The small molecule below binds the protein below.
Small molecule (SMILES): CC(C)[C@H](NC(=O)[C@@H](NC(=O)[C@H](C)NC(=O)[C@@H]1CCCN1C(=O)[C@@H](N)Cc1ccccc1)[C@@H](C)OP(=O)(O)O)C(=O)O

Sequence of chain 2.A:
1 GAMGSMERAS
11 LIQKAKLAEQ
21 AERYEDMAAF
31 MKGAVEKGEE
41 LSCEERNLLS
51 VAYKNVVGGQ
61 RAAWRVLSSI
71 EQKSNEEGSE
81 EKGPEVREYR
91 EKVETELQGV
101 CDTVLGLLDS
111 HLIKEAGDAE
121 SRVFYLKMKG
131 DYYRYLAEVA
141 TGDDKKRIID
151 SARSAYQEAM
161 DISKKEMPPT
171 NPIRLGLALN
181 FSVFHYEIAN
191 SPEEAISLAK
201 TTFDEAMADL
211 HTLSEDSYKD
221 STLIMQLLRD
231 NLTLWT

Binding-site contacts:
Ligand atom O contacts residue ASN231 of chain 2.A at 3.0 Å (h-bond).
Ligand atom CB contacts residue ARG65 of chain 2.A at 3.6 Å.
Ligand atom O contacts residue VAL183 of chain 2.A at 3.6 Å.
Ligand atom CB contacts residue ASN231 of chain 2.A at 3.7 Å.
Ligand atom N contacts residue ASN231 of chain 2.A at 2.9 Å (h-bond).
Ligand atom O2P contacts residue ARG134 of chain 2.A at 2.9 Å (salt-bridge).
Ligand atom CG2 contacts residue ARG134 of chain 2.A at 3.8 Å.
Ligand atom O1P contacts residue ARG61 of chain 2.A at 2.9 Å (salt-bridge).
Ligand atom CA contacts residue LEU179 of chain 2.A at 3.8 Å (hydrophobic).
Ligand atom O contacts residue LEU179 of chain 2.A at 3.5 Å.
Ligand atom C contacts residue ASN231 of chain 2.A at 3.9 Å.
Ligand atom N contacts residue ASN180 of chain 2.A at 3.0 Å (h-bond).
Ligand atom CB contacts residue TRP235 of chain 2.A at 3.9 Å (hydrophobic).
Ligand atom O contacts residue LYS54 of chain 2.A at 3.4 Å (salt-bridge).
Ligand atom C contacts residue ASN231 of chain 2.A at 3.7 Å.
Ligand atom O2P contacts residue ARG61 of chain 2.A at 3.0 Å (salt-bridge).
Ligand atom CA contacts residue ASN180 of chain 2.A at 3.2 Å.
Ligand atom O3P contacts residue ARG134 of chain 2.A at 2.8 Å (salt-bridge).
Ligand atom N contacts residue LEU179 of chain 2.A at 3.9 Å.
Ligand atom C contacts residue LYS127 of chain 2.A at 3.7 Å.
Ligand atom CG contacts residue VAL183 of chain 2.A at 3.7 Å (hydrophobic).
Ligand atom OXT contacts residue LYS54 of chain 2.A at 3.8 Å.
Ligand atom CG2 contacts residue NUO1 of chain 2.D at 3.9 Å.
Ligand atom O1P contacts residue LYS54 of chain 2.A at 3.3 Å (salt-bridge).
Ligand atom O3P contacts residue TYR135 of chain 2.A at 2.6 Å (h-bond).
Ligand atom O contacts residue LYS127 of chain 2.A at 2.8 Å (salt-bridge).
Ligand atom C contacts residue ASN180 of chain 2.A at 3.6 Å.
Ligand atom OXT contacts residue NUO1 of chain 2.D at 3.8 Å.
Ligand atom CA contacts residue ASN231 of chain 2.A at 3.6 Å.
Ligand atom P contacts residue TYR135 of chain 2.A at 3.7 Å.
Ligand atom O contacts residue ASN180 of chain 2.A at 2.9 Å (h-bond).
Ligand atom CG2 contacts residue ASN180 of chain 2.A at 3.6 Å.
Ligand atom P contacts residue ARG61 of chain 2.A at 3.6 Å.
Ligand atom CB contacts residue ASN180 of chain 2.A at 3.2 Å.
Ligand atom P contacts residue ARG134 of chain 2.A at 3.8 Å.
Ligand atom CA contacts residue ASN231 of chain 2.A at 3.8 Å.
Ligand atom CG2 contacts residue GLY176 of chain 2.A at 3.6 Å.
Ligand atom CG2 contacts residue VAL183 of chain 2.A at 3.7 Å (hydrophobic).
Ligand atom CG1 contacts residue LEU227 of chain 2.A at 3.5 Å (hydrophobic).
Ligand atom CB contacts residue ASN231 of chain 2.A at 3.6 Å.